Sequence of chain 1.A:
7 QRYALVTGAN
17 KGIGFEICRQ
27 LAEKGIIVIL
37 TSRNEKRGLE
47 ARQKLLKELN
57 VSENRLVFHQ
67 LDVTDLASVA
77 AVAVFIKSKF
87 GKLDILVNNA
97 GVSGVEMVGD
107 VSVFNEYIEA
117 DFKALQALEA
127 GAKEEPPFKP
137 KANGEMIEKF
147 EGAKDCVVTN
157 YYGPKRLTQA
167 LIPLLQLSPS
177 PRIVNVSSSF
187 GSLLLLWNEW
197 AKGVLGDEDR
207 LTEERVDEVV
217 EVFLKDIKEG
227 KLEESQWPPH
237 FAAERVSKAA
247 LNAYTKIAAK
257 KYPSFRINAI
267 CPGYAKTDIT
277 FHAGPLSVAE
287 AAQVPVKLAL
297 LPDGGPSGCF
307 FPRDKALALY

Binding-site contacts:
Ligand atom C09 contacts residue GLU240 of chain 1.A at 3.2 Å.
Ligand atom C08 contacts residue NAP1 of chain 1.C at 4.4 Å.
Ligand atom C05 contacts residue ILE114 of chain 1.A at 4.0 Å (hydrophobic).
Ligand atom C04 contacts residue GLU240 of chain 1.A at 3.6 Å.
Ligand atom C01 contacts residue SER184 of chain 1.A at 3.5 Å.
Ligand atom C02 contacts residue GLU240 of chain 1.A at 3.5 Å.
Ligand atom C10 contacts residue LYS244 of chain 1.A at 4.3 Å.
Ligand atom C07 contacts residue PHE186 of chain 1.A at 3.6 Å (hydrophobic).
Ligand atom O11 contacts residue SER184 of chain 1.A at 3.9 Å.
Ligand atom C06 contacts residue ILE114 of chain 1.A at 4.0 Å (hydrophobic).
Ligand atom C10 contacts residue GLU240 of chain 1.A at 3.0 Å.
Ligand atom C08 contacts residue ILE114 of chain 1.A at 4.0 Å (hydrophobic).
Ligand atom C05 contacts residue PHE110 of chain 1.A at 4.0 Å (hydrophobic).
Ligand atom C07 contacts residue PHE237 of chain 1.A at 4.1 Å (hydrophobic).
Ligand atom C05 contacts residue GLU240 of chain 1.A at 4.2 Å.
Ligand atom C01 contacts residue LYS244 of chain 1.A at 3.8 Å.
Ligand atom C03 contacts residue GLU240 of chain 1.A at 2.9 Å.
Ligand atom O11 contacts residue GLU240 of chain 1.A at 4.2 Å.
Ligand atom C01 contacts residue PHE186 of chain 1.A at 4.2 Å (hydrophobic).
Ligand atom C09 contacts residue SER99 of chain 1.A at 4.2 Å.
Ligand atom C01 contacts residue GLU240 of chain 1.A at 3.3 Å.
Ligand atom C10 contacts residue NAP1 of chain 1.C at 3.1 Å.
Ligand atom C02 contacts residue SER184 of chain 1.A at 4.3 Å.
Ligand atom C06 contacts residue PHE186 of chain 1.A at 3.7 Å (hydrophobic).
Ligand atom C07 contacts residue GLU240 of chain 1.A at 3.8 Å.
Ligand atom C05 contacts residue PHE237 of chain 1.A at 3.5 Å (hydrophobic).
Ligand atom C02 contacts residue PHE186 of chain 1.A at 4.0 Å (hydrophobic).
Ligand atom C06 contacts residue PHE237 of chain 1.A at 3.6 Å (hydrophobic).
Ligand atom C09 contacts residue ILE275 of chain 1.A at 3.7 Å (hydrophobic).
Ligand atom C08 contacts residue THR276 of chain 1.A at 4.2 Å.
Ligand atom O11 contacts residue LYS244 of chain 1.A at 4.3 Å.
Ligand atom O11 contacts residue NAP1 of chain 1.C at 3.0 Å.
Ligand atom C09 contacts residue PHE110 of chain 1.A at 3.9 Å (hydrophobic).

This small molecule binds to this protein.
Small molecule (SMILES): CC1=C(C=O)C(C)(C)CCC1